Sequence of chain 1.A:
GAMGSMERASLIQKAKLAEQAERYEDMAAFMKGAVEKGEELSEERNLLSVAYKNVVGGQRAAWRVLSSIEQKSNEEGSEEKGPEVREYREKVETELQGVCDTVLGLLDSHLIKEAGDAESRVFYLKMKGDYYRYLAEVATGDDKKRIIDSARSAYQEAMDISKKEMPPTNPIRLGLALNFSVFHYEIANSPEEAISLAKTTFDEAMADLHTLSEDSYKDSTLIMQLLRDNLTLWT

Binding-site contacts:
Ligand atom CG contacts residue SER50 of chain 1.A at 3.5 Å.
Ligand atom O1P contacts residue ARG61 of chain 1.A at 2.9 Å (salt-bridge).
Ligand atom CG2 contacts residue LEU179 of chain 1.A at 3.8 Å (hydrophobic).
Ligand atom O contacts residue LYS127 of chain 1.A at 2.8 Å (salt-bridge).
Ligand atom C contacts residue ASN180 of chain 1.A at 3.6 Å.
Ligand atom CD contacts residue GLY58 of chain 1.A at 3.5 Å.
Ligand atom CB contacts residue ASN55 of chain 1.A at 3.4 Å.
Ligand atom O contacts residue VAL183 of chain 1.A at 3.4 Å.
Ligand atom NH2 contacts residue GLY58 of chain 1.A at 3.7 Å.
Ligand atom O1P contacts residue LYS54 of chain 1.A at 3.3 Å.
Ligand atom CA contacts residue ASN231 of chain 1.A at 3.7 Å.
Ligand atom N contacts residue ASN55 of chain 1.A at 3.4 Å (h-bond).
Ligand atom O2P contacts residue ARG134 of chain 1.A at 2.8 Å (salt-bridge).
Ligand atom NE contacts residue GLY58 of chain 1.A at 3.5 Å.
Ligand atom CD contacts residue LYS127 of chain 1.A at 3.7 Å.
Ligand atom CA contacts residue ASN231 of chain 1.A at 3.7 Å.
Ligand atom NH1 contacts residue GLU19 of chain 1.A at 2.9 Å (salt-bridge).
Ligand atom O3P contacts residue TYR135 of chain 1.A at 2.7 Å (h-bond).
Ligand atom CD contacts residue ASN55 of chain 1.A at 3.2 Å.
Ligand atom CA contacts residue GLU187 of chain 1.A at 3.7 Å.
Ligand atom CA contacts residue ASN180 of chain 1.A at 3.3 Å.
Ligand atom N contacts residue GLU187 of chain 1.A at 3.1 Å (salt-bridge).
Ligand atom O contacts residue LEU179 of chain 1.A at 3.7 Å.
Ligand atom CB contacts residue ASN231 of chain 1.A at 3.7 Å.
Ligand atom NE contacts residue GLY59 of chain 1.A at 3.7 Å.
Ligand atom CG2 contacts residue GLY176 of chain 1.A at 3.4 Å.
Ligand atom NH2 contacts residue ALA62 of chain 1.A at 3.2 Å.
Ligand atom CG contacts residue LYS54 of chain 1.A at 3.7 Å.
Ligand atom CB contacts residue ASN180 of chain 1.A at 3.3 Å.
Ligand atom NE contacts residue VAL51 of chain 1.A at 3.7 Å.
Ligand atom O contacts residue ASN180 of chain 1.A at 3.0 Å (h-bond).
Ligand atom N contacts residue ASN180 of chain 1.A at 2.9 Å (h-bond).
Ligand atom CB contacts residue GLU187 of chain 1.A at 3.3 Å.
Ligand atom O contacts residue LYS54 of chain 1.A at 3.7 Å.
Ligand atom N contacts residue ASN231 of chain 1.A at 2.9 Å (h-bond).
Ligand atom O contacts residue ASN231 of chain 1.A at 2.9 Å (h-bond).
Ligand atom CB contacts residue TRP235 of chain 1.A at 3.7 Å (hydrophobic).
Ligand atom O2P contacts residue ARG61 of chain 1.A at 3.1 Å (salt-bridge).
Ligand atom P contacts residue ARG134 of chain 1.A at 3.8 Å.
Ligand atom O3P contacts residue ARG134 of chain 1.A at 2.9 Å (salt-bridge).

This protein binds this small molecule.
Small molecule (SMILES): CC[C@H](C)[C@H](NC(=O)[C@H](COP(=O)(O)O)NC(=O)CNC(=O)[C@H](C)NC(=O)[C@@H](N)CO)C(=O)N1CCC[C@H]1C(=O)NCC(=O)N[C@@H](CCCNC(N)=[NH2+])C(=O)N[C@H](C=O)CCCNC(N)=[NH2+]